Sequence of chain 5.A:
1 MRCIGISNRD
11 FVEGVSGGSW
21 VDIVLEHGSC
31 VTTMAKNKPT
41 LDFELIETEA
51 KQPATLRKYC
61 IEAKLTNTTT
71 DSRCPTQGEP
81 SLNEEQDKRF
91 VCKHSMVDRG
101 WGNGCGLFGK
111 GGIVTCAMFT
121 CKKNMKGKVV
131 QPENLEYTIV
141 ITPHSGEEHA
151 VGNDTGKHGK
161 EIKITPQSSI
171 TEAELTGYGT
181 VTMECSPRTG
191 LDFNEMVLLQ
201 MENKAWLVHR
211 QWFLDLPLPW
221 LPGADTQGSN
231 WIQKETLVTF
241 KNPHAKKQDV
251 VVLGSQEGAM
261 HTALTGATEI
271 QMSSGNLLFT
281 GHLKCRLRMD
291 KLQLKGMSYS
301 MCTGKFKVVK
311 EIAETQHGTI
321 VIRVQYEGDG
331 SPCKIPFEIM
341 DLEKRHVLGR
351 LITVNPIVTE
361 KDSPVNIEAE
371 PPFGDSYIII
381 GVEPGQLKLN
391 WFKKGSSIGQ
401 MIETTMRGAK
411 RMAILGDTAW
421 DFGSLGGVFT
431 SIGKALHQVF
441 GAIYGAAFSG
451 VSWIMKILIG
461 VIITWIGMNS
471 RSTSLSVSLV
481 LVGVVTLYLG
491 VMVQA

Sequence of chain 34.A:
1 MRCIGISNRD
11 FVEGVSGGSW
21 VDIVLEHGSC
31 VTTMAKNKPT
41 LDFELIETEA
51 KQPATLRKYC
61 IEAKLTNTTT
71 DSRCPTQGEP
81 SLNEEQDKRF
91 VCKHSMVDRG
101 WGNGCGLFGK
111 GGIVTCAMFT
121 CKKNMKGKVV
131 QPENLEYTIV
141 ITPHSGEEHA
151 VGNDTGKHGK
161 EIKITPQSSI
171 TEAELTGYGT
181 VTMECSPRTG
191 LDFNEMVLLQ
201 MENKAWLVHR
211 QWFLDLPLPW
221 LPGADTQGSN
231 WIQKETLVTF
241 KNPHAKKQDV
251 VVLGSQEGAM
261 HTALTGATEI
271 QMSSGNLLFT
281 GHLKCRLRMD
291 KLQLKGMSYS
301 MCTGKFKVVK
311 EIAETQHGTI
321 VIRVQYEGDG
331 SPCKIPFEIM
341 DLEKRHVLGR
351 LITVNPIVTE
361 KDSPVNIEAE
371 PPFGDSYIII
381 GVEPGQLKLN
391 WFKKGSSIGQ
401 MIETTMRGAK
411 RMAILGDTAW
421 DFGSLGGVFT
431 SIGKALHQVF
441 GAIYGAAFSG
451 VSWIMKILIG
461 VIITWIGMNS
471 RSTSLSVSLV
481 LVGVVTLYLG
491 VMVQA

A protein and the small-molecule ligand that binds it are described below.
Small molecule (SMILES): CC(=O)N[C@H]1[C@H](O[C@H]2[C@H](O)[C@@H](NC(C)=O)CO[C@@H]2CO)O[C@H](CO)[C@@H](O)[C@@H]1O

Binding-site contacts:
Ligand atom N2 contacts residue HIS149 of chain 5.A at 4.2 Å.
Ligand atom C5 contacts residue HIS149 of chain 5.A at 4.2 Å.
Ligand atom C7 contacts residue ASN153 of chain 5.A at 4.1 Å.
Ligand atom O5 contacts residue HIS149 of chain 5.A at 3.6 Å (h-bond).
Ligand atom N2 contacts residue ASN153 of chain 5.A at 3.1 Å (h-bond).
Ligand atom C1 contacts residue HIS158 of chain 5.A at 4.2 Å.
Ligand atom C4 contacts residue ASN153 of chain 5.A at 4.2 Å.
Ligand atom C2 contacts residue HIS149 of chain 5.A at 3.4 Å.
Ligand atom C1 contacts residue HIS149 of chain 5.A at 3.6 Å.
Ligand atom C6 contacts residue HIS158 of chain 5.A at 3.6 Å.
Ligand atom O3 contacts residue HIS149 of chain 5.A at 4.2 Å.
Ligand atom C3 contacts residue HIS149 of chain 5.A at 4.3 Å.
Ligand atom C1 contacts residue ASN153 of chain 5.A at 1.4 Å.
Ligand atom O5 contacts residue THR155 of chain 5.A at 3.9 Å.
Ligand atom O5 contacts residue HIS158 of chain 5.A at 3.2 Å.
Ligand atom C4 contacts residue HIS149 of chain 5.A at 3.7 Å.
Ligand atom C2 contacts residue ASN153 of chain 5.A at 2.5 Å.
Ligand atom C6 contacts residue GLY156 of chain 5.A at 3.8 Å.
Ligand atom C7 contacts residue HIS149 of chain 5.A at 4.3 Å.
Ligand atom C3 contacts residue ASN153 of chain 5.A at 3.9 Å.
Ligand atom C5 contacts residue GLY156 of chain 5.A at 4.1 Å.
Ligand atom O5 contacts residue ASN153 of chain 5.A at 2.3 Å (h-bond).
Ligand atom O6 contacts residue HIS149 of chain 5.A at 3.5 Å.
Ligand atom C5 contacts residue ASN153 of chain 5.A at 3.6 Å.
Ligand atom O7 contacts residue HIS149 of chain 5.A at 3.3 Å.
Ligand atom O6 contacts residue HIS158 of chain 5.A at 3.5 Å.
Ligand atom O5 contacts residue GLY156 of chain 5.A at 4.1 Å.
Ligand atom C1 contacts residue THR155 of chain 5.A at 3.9 Å.
Ligand atom C8 contacts residue ASN153 of chain 5.A at 4.5 Å.
Ligand atom C5 contacts residue HIS158 of chain 5.A at 4.0 Å.
Ligand atom C8 contacts residue GLY102 of chain 34.A at 3.5 Å.